Binding-site contacts:
Ligand atom C6 contacts residue LYS8 of chain 1.A at 3.9 Å.
Ligand atom C2 contacts residue ASN72 of chain 1.A at 2.5 Å.
Ligand atom C8 contacts residue ASN72 of chain 1.A at 4.1 Å.
Ligand atom O5 contacts residue LYS8 of chain 1.A at 3.9 Å.
Ligand atom C7 contacts residue ASN72 of chain 1.A at 3.0 Å.
Ligand atom C3 contacts residue ASN72 of chain 1.A at 3.8 Å.
Ligand atom C1 contacts residue ASN72 of chain 1.A at 1.4 Å.
Ligand atom O7 contacts residue ASN72 of chain 1.A at 2.8 Å (h-bond).
Ligand atom C5 contacts residue ASN72 of chain 1.A at 3.7 Å.
Ligand atom O5 contacts residue ASN72 of chain 1.A at 2.4 Å (h-bond).
Ligand atom N2 contacts residue ASN72 of chain 1.A at 2.9 Å (h-bond).
Ligand atom C7 contacts residue LEU73 of chain 1.A at 4.4 Å (hydrophobic).
Ligand atom C8 contacts residue LEU73 of chain 1.A at 4.0 Å (hydrophobic).
Ligand atom C4 contacts residue ASN72 of chain 1.A at 4.2 Å.
Ligand atom O6 contacts residue LYS8 of chain 1.A at 4.0 Å.

Sequence of chain 1.A:
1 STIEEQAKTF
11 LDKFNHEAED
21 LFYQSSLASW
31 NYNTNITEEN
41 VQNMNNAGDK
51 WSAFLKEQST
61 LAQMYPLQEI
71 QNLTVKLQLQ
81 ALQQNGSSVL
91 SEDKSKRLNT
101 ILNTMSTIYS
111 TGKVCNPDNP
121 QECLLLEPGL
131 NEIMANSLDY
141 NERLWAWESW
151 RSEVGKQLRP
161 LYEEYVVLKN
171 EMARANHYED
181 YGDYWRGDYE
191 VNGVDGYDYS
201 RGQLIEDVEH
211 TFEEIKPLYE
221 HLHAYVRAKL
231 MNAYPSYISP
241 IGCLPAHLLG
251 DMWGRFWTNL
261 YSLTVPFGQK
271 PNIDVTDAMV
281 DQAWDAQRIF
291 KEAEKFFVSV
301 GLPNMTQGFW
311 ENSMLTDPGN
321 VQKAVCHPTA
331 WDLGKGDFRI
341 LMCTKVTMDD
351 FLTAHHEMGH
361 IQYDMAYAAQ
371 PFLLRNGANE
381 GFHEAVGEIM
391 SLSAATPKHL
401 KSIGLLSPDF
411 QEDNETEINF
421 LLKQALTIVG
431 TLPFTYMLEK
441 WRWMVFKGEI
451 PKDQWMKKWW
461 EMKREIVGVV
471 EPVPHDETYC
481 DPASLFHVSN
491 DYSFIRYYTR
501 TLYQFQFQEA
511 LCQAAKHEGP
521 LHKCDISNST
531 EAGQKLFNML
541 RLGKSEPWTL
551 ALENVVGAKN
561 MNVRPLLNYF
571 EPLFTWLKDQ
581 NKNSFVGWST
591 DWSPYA

The small molecule below binds the protein below.
Small molecule (SMILES): CC(=O)N[C@@H]1[C@@H](O)[C@H](O)[C@@H](CO)O[C@H]1O